Sequence of chain 1.B:
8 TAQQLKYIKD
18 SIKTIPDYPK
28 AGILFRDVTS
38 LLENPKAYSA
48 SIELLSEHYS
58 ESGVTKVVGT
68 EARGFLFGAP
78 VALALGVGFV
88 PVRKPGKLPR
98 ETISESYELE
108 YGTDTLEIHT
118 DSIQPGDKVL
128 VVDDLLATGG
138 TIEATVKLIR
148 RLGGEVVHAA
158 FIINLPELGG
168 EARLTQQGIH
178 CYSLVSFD

Binding-site contacts:
Ligand atom C4 contacts residue THR138 of chain 1.B at 3.7 Å.
Ligand atom C3 contacts residue ASP130 of chain 1.B at 3.2 Å.
Ligand atom O2P contacts residue GLY136 of chain 1.B at 2.8 Å (h-bond).
Ligand atom O1 contacts residue MG1 of chain 1.H at 2.4 Å.
Ligand atom O2 contacts residue ASP131 of chain 1.B at 2.5 Å (salt-bridge).
Ligand atom O1P contacts residue THR138 of chain 1.B at 2.5 Å (h-bond).
Ligand atom O3B contacts residue ALA69 of chain 1.B at 3.1 Å (h-bond).
Ligand atom O1B contacts residue ALA69 of chain 1.B at 3.1 Å (h-bond).
Ligand atom P contacts residue GLY136 of chain 1.B at 3.6 Å.
Ligand atom PB contacts residue ARG90 of chain 1.A at 3.5 Å.
Ligand atom C3 contacts residue LEU132 of chain 1.B at 3.5 Å (hydrophobic).
Ligand atom O1B contacts residue LYS91 of chain 1.B at 2.7 Å (salt-bridge).
Ligand atom O3P contacts residue ALA134 of chain 1.B at 3.4 Å.
Ligand atom O2 contacts residue MG1 of chain 1.H at 2.3 Å.
Ligand atom O3 contacts residue ASP130 of chain 1.B at 2.6 Å (salt-bridge).
Ligand atom PB contacts residue MG1 of chain 1.H at 3.4 Å.
Ligand atom P contacts residue THR135 of chain 1.B at 3.4 Å.
Ligand atom PB contacts residue ALA69 of chain 1.B at 3.6 Å.
Ligand atom O3P contacts residue GLY136 of chain 1.B at 3.7 Å.
Ligand atom O2 contacts residue ARG70 of chain 1.B at 3.5 Å.
Ligand atom O2B contacts residue ARG70 of chain 1.B at 3.0 Å (salt-bridge).
Ligand atom O3B contacts residue MG1 of chain 1.H at 2.1 Å.
Ligand atom O2P contacts residue ALA134 of chain 1.B at 2.9 Å (h-bond).
Ligand atom O2B contacts residue ARG90 of chain 1.A at 2.8 Å (salt-bridge).
Ligand atom C2 contacts residue ARG70 of chain 1.B at 3.6 Å.
Ligand atom O3 contacts residue MG1 of chain 1.H at 2.1 Å.
Ligand atom C5 contacts residue LEU132 of chain 1.B at 3.2 Å (hydrophobic).
Ligand atom C1 contacts residue MG1 of chain 1.H at 3.1 Å.
Ligand atom C3 contacts residue ASP131 of chain 1.B at 3.7 Å.
Ligand atom O3 contacts residue THR138 of chain 1.B at 3.8 Å.
Ligand atom O2P contacts residue THR135 of chain 1.B at 3.2 Å (h-bond).
Ligand atom O3B contacts residue ARG70 of chain 1.B at 3.0 Å (salt-bridge).
Ligand atom C3 contacts residue MG1 of chain 1.H at 3.0 Å.
Ligand atom C2 contacts residue MG1 of chain 1.H at 2.9 Å.
Ligand atom PA contacts residue MG1 of chain 1.H at 3.5 Å.
Ligand atom O1P contacts residue GLY137 of chain 1.B at 3.4 Å (h-bond).
Ligand atom O1B contacts residue ARG90 of chain 1.A at 2.9 Å (salt-bridge).
Ligand atom O3P contacts residue THR135 of chain 1.B at 2.5 Å (h-bond).
Ligand atom C1 contacts residue ARG70 of chain 1.B at 3.3 Å.
Ligand atom C2 contacts residue ASP131 of chain 1.B at 3.3 Å.

Sequence of chain 1.A:
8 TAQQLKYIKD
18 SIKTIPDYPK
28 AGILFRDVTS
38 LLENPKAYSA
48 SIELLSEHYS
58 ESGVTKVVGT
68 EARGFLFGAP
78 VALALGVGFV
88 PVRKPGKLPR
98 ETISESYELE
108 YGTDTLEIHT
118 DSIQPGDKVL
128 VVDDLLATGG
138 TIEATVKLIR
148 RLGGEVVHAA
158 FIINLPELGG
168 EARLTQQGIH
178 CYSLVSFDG

A protein and the small-molecule ligand that binds it are described below.
Small molecule (SMILES): O=P(O)(O)OC[C@H]1O[C@H](O[P](=O)(O)OP(=O)(O)O)[C@H](O)[C@@H]1O